Binding-site contacts:
Ligand atom O7 contacts residue ASN204 of chain 1.C at 3.6 Å (h-bond).
Ligand atom C8 contacts residue ILE247 of chain 1.C at 4.3 Å (hydrophobic).
Ligand atom C4 contacts residue ASN204 of chain 1.C at 4.3 Å.
Ligand atom C1 contacts residue THR206 of chain 1.C at 4.0 Å.
Ligand atom O7 contacts residue PRO208 of chain 1.C at 3.9 Å.
Ligand atom C7 contacts residue THR206 of chain 1.C at 4.3 Å.
Ligand atom C8 contacts residue THR206 of chain 1.C at 4.3 Å.
Ligand atom C8 contacts residue PRO208 of chain 1.C at 4.3 Å (hydrophobic).
Ligand atom C8 contacts residue SER244 of chain 1.C at 3.7 Å.
Ligand atom C7 contacts residue PRO208 of chain 1.C at 4.1 Å (hydrophobic).
Ligand atom C5 contacts residue GLY207 of chain 1.C at 4.4 Å.
Ligand atom C3 contacts residue THR206 of chain 1.C at 4.0 Å.
Ligand atom C5 contacts residue ASN204 of chain 1.C at 3.6 Å.
Ligand atom O5 contacts residue ASN204 of chain 1.C at 2.4 Å (h-bond).
Ligand atom C1 contacts residue ASN204 of chain 1.C at 1.4 Å.
Ligand atom C8 contacts residue ASN204 of chain 1.C at 3.7 Å.
Ligand atom O4 contacts residue GLY207 of chain 1.C at 4.4 Å.
Ligand atom N2 contacts residue THR206 of chain 1.C at 3.3 Å (h-bond).
Ligand atom N2 contacts residue ASN204 of chain 1.C at 2.8 Å (h-bond).
Ligand atom C2 contacts residue THR206 of chain 1.C at 4.0 Å.
Ligand atom C2 contacts residue ASN204 of chain 1.C at 2.5 Å.
Ligand atom C3 contacts residue ASN204 of chain 1.C at 3.8 Å.
Ligand atom C7 contacts residue ASN204 of chain 1.C at 3.4 Å.
Ligand atom O7 contacts residue HIS321 of chain 1.C at 3.8 Å.

Sequence of chain 1.C:
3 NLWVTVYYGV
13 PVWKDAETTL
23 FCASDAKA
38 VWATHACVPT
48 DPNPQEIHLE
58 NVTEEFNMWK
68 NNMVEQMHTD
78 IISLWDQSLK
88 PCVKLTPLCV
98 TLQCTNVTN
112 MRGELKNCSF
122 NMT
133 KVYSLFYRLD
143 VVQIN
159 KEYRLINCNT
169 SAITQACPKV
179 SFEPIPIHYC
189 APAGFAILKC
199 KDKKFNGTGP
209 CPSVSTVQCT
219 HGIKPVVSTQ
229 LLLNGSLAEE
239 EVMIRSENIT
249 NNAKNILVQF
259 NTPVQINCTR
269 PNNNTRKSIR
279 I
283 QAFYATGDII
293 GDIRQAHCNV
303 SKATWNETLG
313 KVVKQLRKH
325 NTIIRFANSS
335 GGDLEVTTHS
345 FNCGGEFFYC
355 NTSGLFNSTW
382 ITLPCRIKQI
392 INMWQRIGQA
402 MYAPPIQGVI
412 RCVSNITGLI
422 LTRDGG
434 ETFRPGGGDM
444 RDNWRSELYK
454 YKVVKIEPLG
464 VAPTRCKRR

A small-molecule ligand and the protein it binds are described below.
Small molecule (SMILES): CC(=O)N[C@H]1[C@H](O[C@H]2[C@H](O)[C@@H](NC(C)=O)CO[C@@H]2CO)O[C@H](CO)[C@@H](O[C@@H]2O[C@H](CO)[C@@H](O)[C@H](O)[C@@H]2O)[C@@H]1O